This protein binds this small molecule.
Small molecule (SMILES): C1C[C@@H]2O[C@@H]2C1

Binding-site contacts:
Ligand atom O06 contacts residue ASP107 of chain 1.D at 3.4 Å (salt-bridge).
Ligand atom O06 contacts residue ARG105 of chain 1.D at 4.2 Å.
Ligand atom C05 contacts residue ASP107 of chain 1.D at 4.0 Å.
Ligand atom C01 contacts residue TYR59 of chain 1.D at 4.3 Å (hydrophobic).
Ligand atom C04 contacts residue VAL86 of chain 1.D at 4.5 Å (hydrophobic).
Ligand atom C01 contacts residue VAL86 of chain 1.D at 4.1 Å (hydrophobic).
Ligand atom C02 contacts residue LEU77 of chain 1.D at 4.3 Å (hydrophobic).
Ligand atom C04 contacts residue LEU109 of chain 1.D at 3.8 Å (hydrophobic).
Ligand atom O06 contacts residue LEU41 of chain 1.D at 4.3 Å.
Ligand atom C03 contacts residue ASN61 of chain 1.D at 4.3 Å.
Ligand atom C03 contacts residue TYR59 of chain 1.D at 3.4 Å (hydrophobic).
Ligand atom C05 contacts residue VAL86 of chain 1.D at 3.6 Å (hydrophobic).
Ligand atom C02 contacts residue TYR59 of chain 1.D at 3.2 Å (hydrophobic).
Ligand atom C02 contacts residue PHE80 of chain 1.D at 4.4 Å (hydrophobic).
Ligand atom O06 contacts residue ASP138 of chain 1.D at 4.2 Å.
Ligand atom C01 contacts residue LEU41 of chain 1.D at 4.0 Å (hydrophobic).
Ligand atom C05 contacts residue LEU109 of chain 1.D at 4.4 Å (hydrophobic).
Ligand atom C05 contacts residue LEU41 of chain 1.D at 4.0 Å (hydrophobic).
Ligand atom C01 contacts residue TRP136 of chain 1.D at 4.1 Å (hydrophobic).
Ligand atom C04 contacts residue ASP107 of chain 1.D at 4.4 Å.

Sequence of chain 1.D:
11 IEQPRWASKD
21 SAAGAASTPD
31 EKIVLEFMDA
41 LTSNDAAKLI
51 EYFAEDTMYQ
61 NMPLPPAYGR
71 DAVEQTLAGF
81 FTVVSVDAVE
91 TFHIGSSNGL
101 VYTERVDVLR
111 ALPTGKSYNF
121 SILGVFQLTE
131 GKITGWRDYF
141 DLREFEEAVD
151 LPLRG